Binding-site contacts:
Ligand atom O2B contacts residue GLY455 of chain 1.E at 3.8 Å.
Ligand atom O2' contacts residue GLU460 of chain 1.E at 3.0 Å (salt-bridge).
Ligand atom C1' contacts residue ILE618 of chain 1.E at 3.6 Å (hydrophobic).
Ligand atom O3B contacts residue MG1 of chain 1.HA at 2.2 Å.
Ligand atom O4' contacts residue VAL658 of chain 1.E at 3.5 Å.
Ligand atom S1G contacts residue THR454 of chain 1.E at 3.5 Å.
Ligand atom C4' contacts residue VAL658 of chain 1.E at 3.7 Å (hydrophobic).
Ligand atom C5' contacts residue GLY457 of chain 1.E at 3.4 Å.
Ligand atom O2B contacts residue MG1 of chain 1.HA at 2.5 Å.
Ligand atom N1 contacts residue VAL456 of chain 1.E at 3.2 Å (h-bond).
Ligand atom O3A contacts residue MG1 of chain 1.HA at 3.5 Å.
Ligand atom C6 contacts residue ILE418 of chain 1.E at 3.4 Å (hydrophobic).
Ligand atom N6 contacts residue GLN420 of chain 1.E at 3.2 Å (h-bond).
Ligand atom N3 contacts residue GLY457 of chain 1.E at 3.3 Å (h-bond).
Ligand atom O2B contacts residue LYS458 of chain 1.E at 3.5 Å (salt-bridge).
Ligand atom C2' contacts residue GLU460 of chain 1.E at 3.1 Å.
Ligand atom N7 contacts residue VAL417 of chain 1.E at 3.8 Å.
Ligand atom N9 contacts residue GLY457 of chain 1.E at 3.6 Å.
Ligand atom S1G contacts residue MG1 of chain 1.HA at 3.1 Å.
Ligand atom C4 contacts residue VAL456 of chain 1.E at 3.4 Å (hydrophobic).
Ligand atom O4' contacts residue GLY457 of chain 1.E at 3.0 Å (h-bond).
Ligand atom C1' contacts residue GLY457 of chain 1.E at 3.7 Å.
Ligand atom C6 contacts residue VAL456 of chain 1.E at 3.4 Å (hydrophobic).
Ligand atom O2G contacts residue THR454 of chain 1.E at 3.1 Å.
Ligand atom N1 contacts residue GLN420 of chain 1.E at 3.5 Å (h-bond).
Ligand atom C6 contacts residue GLN420 of chain 1.E at 3.5 Å.
Ligand atom N3 contacts residue VAL456 of chain 1.E at 3.2 Å.
Ligand atom N7 contacts residue ILE418 of chain 1.E at 3.5 Å (h-bond).
Ligand atom C4' contacts residue GLY457 of chain 1.E at 3.7 Å.
Ligand atom PB contacts residue MG1 of chain 1.HA at 2.8 Å.
Ligand atom N7 contacts residue GLU460 of chain 1.E at 3.5 Å.
Ligand atom C2 contacts residue VAL456 of chain 1.E at 3.1 Å (hydrophobic).
Ligand atom O2B contacts residue THR454 of chain 1.E at 2.4 Å (h-bond).
Ligand atom C5 contacts residue VAL456 of chain 1.E at 3.5 Å (hydrophobic).
Ligand atom N6 contacts residue ILE418 of chain 1.E at 2.2 Å (h-bond).
Ligand atom S1G contacts residue LYS458 of chain 1.E at 3.5 Å.
Ligand atom C4 contacts residue GLY457 of chain 1.E at 3.5 Å.
Ligand atom C8 contacts residue GLU460 of chain 1.E at 3.0 Å.
Ligand atom PG contacts residue MG1 of chain 1.HA at 3.2 Å.
Ligand atom O3B contacts residue THR459 of chain 1.E at 3.3 Å.

This protein binds this small molecule.
Small molecule (SMILES): Nc1ncnc2c1ncn2[C@@H]1O[C@H](COP(=O)(O)OP(=O)(O)OP(O)(O)=S)[C@@H](O)[C@H]1O

Sequence of chain 1.E:
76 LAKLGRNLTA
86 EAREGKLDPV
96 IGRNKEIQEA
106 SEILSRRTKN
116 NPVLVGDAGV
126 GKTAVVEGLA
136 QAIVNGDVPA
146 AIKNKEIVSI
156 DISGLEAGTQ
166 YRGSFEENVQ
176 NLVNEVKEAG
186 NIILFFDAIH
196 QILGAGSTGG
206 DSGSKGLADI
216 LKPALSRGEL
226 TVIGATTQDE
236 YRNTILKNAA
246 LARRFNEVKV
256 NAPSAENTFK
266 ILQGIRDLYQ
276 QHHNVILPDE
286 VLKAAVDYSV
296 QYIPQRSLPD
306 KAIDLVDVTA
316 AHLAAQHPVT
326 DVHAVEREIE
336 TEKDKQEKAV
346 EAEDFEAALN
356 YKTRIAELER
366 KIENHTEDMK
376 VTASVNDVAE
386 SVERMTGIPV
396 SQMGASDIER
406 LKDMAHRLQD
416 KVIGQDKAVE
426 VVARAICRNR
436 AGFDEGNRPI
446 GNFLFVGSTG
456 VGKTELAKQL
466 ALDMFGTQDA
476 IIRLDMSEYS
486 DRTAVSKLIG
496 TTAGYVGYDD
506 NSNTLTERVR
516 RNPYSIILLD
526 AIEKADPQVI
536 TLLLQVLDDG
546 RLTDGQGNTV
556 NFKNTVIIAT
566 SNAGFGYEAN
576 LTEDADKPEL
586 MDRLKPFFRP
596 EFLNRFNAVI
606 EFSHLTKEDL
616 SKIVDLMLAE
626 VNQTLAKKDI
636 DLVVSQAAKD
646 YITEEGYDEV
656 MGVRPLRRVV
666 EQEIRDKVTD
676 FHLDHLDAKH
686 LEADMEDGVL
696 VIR